The small molecule below binds the protein below.
Small molecule (SMILES): Cc1cn([C@H]2C[C@H](O[P](=O)(O)OC[C@H]3O[C@@H](n4ccc(N)nc4=O)C[C@@H]3O[P](=O)(O)OC[C@H]3O[C@@H](n4cc(C)c(=O)[nH]c4=O)C[C@@H]3O[P](=O)(O)OC[C@H]3O[C@@H](n4cc(C)c(=O)[nH]c4=O)C[C@@H]3O)[C@@H](CO[P](=O)(O)O[C@H]3C[C@H](n4ccc(N)nc4=O)O[C@@H]3CO[P](=O)(O)O[C@H]3C[C@H](n4cnc5c(=O)nc(N)[nH]c54)O[C@@H]3CO)O2)c(=O)[nH]c1=O

Sequence of chain 1.D:
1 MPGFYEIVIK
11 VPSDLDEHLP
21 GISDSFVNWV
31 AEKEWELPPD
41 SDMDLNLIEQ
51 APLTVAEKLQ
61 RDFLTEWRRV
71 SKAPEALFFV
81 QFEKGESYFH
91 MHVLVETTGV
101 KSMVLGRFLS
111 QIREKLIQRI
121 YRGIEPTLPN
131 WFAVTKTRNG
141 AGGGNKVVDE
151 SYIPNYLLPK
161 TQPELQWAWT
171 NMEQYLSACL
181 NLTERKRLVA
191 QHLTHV

Sequence of chain 1.A:
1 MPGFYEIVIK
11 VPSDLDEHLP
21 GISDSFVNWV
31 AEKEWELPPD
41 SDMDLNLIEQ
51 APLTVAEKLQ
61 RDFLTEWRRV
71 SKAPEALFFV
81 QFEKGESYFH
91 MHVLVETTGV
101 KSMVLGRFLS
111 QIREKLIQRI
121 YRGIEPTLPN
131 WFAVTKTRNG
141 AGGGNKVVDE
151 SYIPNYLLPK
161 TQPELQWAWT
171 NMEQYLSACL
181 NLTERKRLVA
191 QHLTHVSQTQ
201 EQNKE

Binding-site contacts:
Ligand atom C3' contacts residue GLU57 of chain 1.D at 3.4 Å.
Ligand atom O3' contacts residue LYS58 of chain 1.D at 3.0 Å.
Ligand atom O6 contacts residue ALA31 of chain 1.A at 3.2 Å (h-bond).
Ligand atom C8 contacts residue GLU32 of chain 1.A at 3.3 Å.
Ligand atom OP2 contacts residue ARG119 of chain 1.D at 3.2 Å (salt-bridge).
Ligand atom C2' contacts residue TRP35 of chain 1.D at 3.5 Å (hydrophobic).
Ligand atom C6 contacts residue ARG122 of chain 1.D at 3.5 Å.
Ligand atom C2 contacts residue ARG122 of chain 1.D at 3.3 Å.
Ligand atom OP1 contacts residue LYS58 of chain 1.D at 3.3 Å.
Ligand atom C2' contacts residue GLU57 of chain 1.D at 3.2 Å.
Ligand atom N1 contacts residue ARG122 of chain 1.D at 3.3 Å (salt-bridge).
Ligand atom O3' contacts residue GLU57 of chain 1.D at 3.2 Å (salt-bridge).
Ligand atom OP1 contacts residue ASN28 of chain 1.A at 3.4 Å (h-bond).
Ligand atom O2 contacts residue TRP29 of chain 1.A at 3.5 Å.
Ligand atom O5' contacts residue ARG122 of chain 1.D at 3.5 Å (salt-bridge).
Ligand atom O2 contacts residue ILE120 of chain 1.A at 3.2 Å (h-bond).
Ligand atom C2' contacts residue TRP29 of chain 1.D at 3.4 Å (hydrophobic).
Ligand atom OP2 contacts residue LYS58 of chain 1.A at 2.7 Å (salt-bridge).
Ligand atom C2 contacts residue ARG122 of chain 1.A at 3.1 Å.
Ligand atom C5 contacts residue ARG122 of chain 1.A at 3.3 Å.
Ligand atom O4' contacts residue ARG122 of chain 1.D at 3.3 Å (salt-bridge).
Ligand atom C2' contacts residue TRP29 of chain 1.A at 3.4 Å (hydrophobic).
Ligand atom O3' contacts residue LYS58 of chain 1.A at 3.3 Å.
Ligand atom C2 contacts residue ILE120 of chain 1.A at 3.5 Å (hydrophobic).
Ligand atom C7 contacts residue PHE26 of chain 1.D at 3.3 Å (hydrophobic).
Ligand atom N3 contacts residue ARG122 of chain 1.A at 3.2 Å (salt-bridge).
Ligand atom O4 contacts residue PHE26 of chain 1.D at 3.4 Å.
Ligand atom OP1 contacts residue ARG61 of chain 1.D at 2.1 Å (salt-bridge).
Ligand atom C7 contacts residue ILE120 of chain 1.D at 2.8 Å (hydrophobic).
Ligand atom N1 contacts residue ARG122 of chain 1.A at 3.3 Å (salt-bridge).
Ligand atom OP2 contacts residue ARG61 of chain 1.A at 2.2 Å (salt-bridge).
Ligand atom O4 contacts residue PHE26 of chain 1.A at 3.2 Å.
Ligand atom P contacts residue ARG61 of chain 1.A at 3.2 Å.
Ligand atom C6 contacts residue ARG122 of chain 1.A at 3.3 Å.
Ligand atom N3 contacts residue ILE120 of chain 1.A at 2.9 Å (h-bond).
Ligand atom N3 contacts residue ARG122 of chain 1.D at 3.4 Å (salt-bridge).
Ligand atom C2 contacts residue TRP29 of chain 1.A at 3.5 Å (hydrophobic).
Ligand atom C6 contacts residue ALA31 of chain 1.A at 3.3 Å (hydrophobic).
Ligand atom OP2 contacts residue ARG122 of chain 1.D at 3.1 Å (salt-bridge).
Ligand atom OP1 contacts residue ARG61 of chain 1.A at 3.4 Å (salt-bridge).